Sequence of chain 1.A:
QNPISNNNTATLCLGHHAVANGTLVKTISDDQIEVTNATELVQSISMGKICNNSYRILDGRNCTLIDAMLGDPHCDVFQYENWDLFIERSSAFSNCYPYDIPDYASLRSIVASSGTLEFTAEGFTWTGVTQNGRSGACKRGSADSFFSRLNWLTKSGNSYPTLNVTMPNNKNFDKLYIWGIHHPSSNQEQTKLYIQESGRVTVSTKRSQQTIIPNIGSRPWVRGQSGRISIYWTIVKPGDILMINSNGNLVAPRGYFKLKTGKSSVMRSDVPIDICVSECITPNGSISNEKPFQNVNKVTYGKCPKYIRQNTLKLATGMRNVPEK

The small molecule below binds the protein below.
Small molecule (SMILES): CC(=O)N[C@H]1[C@H](O[C@H]2[C@H](O)[C@@H](NC(C)=O)CO[C@@H]2CO)O[C@H](CO)[C@@H](O[C@@H]2O[C@H](CO[C@H]3O[C@H](CO)[C@@H](O)[C@H](O)[C@@H]3O)[C@@H](O)[C@H](O[C@H]3O[C@H](CO)[C@@H](O)[C@H](O)[C@@H]3O)[C@@H]2O)[C@@H]1O

Binding-site contacts:
Ligand atom C7 contacts residue ASN165 of chain 1.A at 3.4 Å.
Ligand atom C3 contacts residue ASN165 of chain 1.A at 3.7 Å.
Ligand atom N2 contacts residue ASN165 of chain 1.A at 2.8 Å (h-bond).
Ligand atom C2 contacts residue TRP222 of chain 1.E at 4.4 Å (hydrophobic).
Ligand atom O7 contacts residue MET244 of chain 1.A at 3.4 Å.
Ligand atom C4 contacts residue TRP222 of chain 1.E at 4.0 Å (hydrophobic).
Ligand atom C5 contacts residue ASN165 of chain 1.A at 3.6 Å.
Ligand atom C4 contacts residue ASN165 of chain 1.A at 4.2 Å.
Ligand atom C7 contacts residue PRO221 of chain 1.E at 4.4 Å (hydrophobic).
Ligand atom O7 contacts residue TRP222 of chain 1.E at 2.8 Å (h-bond).
Ligand atom C8 contacts residue MET244 of chain 1.A at 3.6 Å (hydrophobic).
Ligand atom O7 contacts residue ARG220 of chain 1.E at 4.2 Å.
Ligand atom C6 contacts residue THR167 of chain 1.A at 4.1 Å.
Ligand atom C2 contacts residue TRP222 of chain 1.E at 4.0 Å (hydrophobic).
Ligand atom C1 contacts residue SER219 of chain 1.E at 4.0 Å.
Ligand atom O4 contacts residue TRP222 of chain 1.E at 4.0 Å.
Ligand atom O7 contacts residue ASN165 of chain 1.A at 3.7 Å.
Ligand atom C5 contacts residue TRP222 of chain 1.E at 4.3 Å (hydrophobic).
Ligand atom O7 contacts residue PRO221 of chain 1.E at 3.4 Å.
Ligand atom C8 contacts residue THR167 of chain 1.A at 4.3 Å.
Ligand atom O6 contacts residue THR167 of chain 1.A at 4.5 Å.
Ligand atom C5 contacts residue MET244 of chain 1.A at 3.9 Å (hydrophobic).
Ligand atom N2 contacts residue TRP222 of chain 1.E at 4.3 Å.
Ligand atom O6 contacts residue TRP222 of chain 1.E at 4.2 Å.
Ligand atom C6 contacts residue MET244 of chain 1.A at 4.0 Å (hydrophobic).
Ligand atom C2 contacts residue ASN165 of chain 1.A at 2.4 Å.
Ligand atom C8 contacts residue SER219 of chain 1.E at 3.5 Å.
Ligand atom O6 contacts residue TRP222 of chain 1.E at 4.4 Å.
Ligand atom C1 contacts residue TRP222 of chain 1.E at 4.0 Å (hydrophobic).
Ligand atom C1 contacts residue ASN165 of chain 1.A at 1.4 Å.
Ligand atom C3 contacts residue TRP222 of chain 1.E at 4.3 Å (hydrophobic).
Ligand atom C8 contacts residue ILE242 of chain 1.A at 3.9 Å (hydrophobic).
Ligand atom O5 contacts residue ASN165 of chain 1.A at 2.3 Å (h-bond).
Ligand atom N2 contacts residue SER219 of chain 1.E at 2.9 Å (h-bond).
Ligand atom O3 contacts residue TRP222 of chain 1.E at 3.6 Å.
Ligand atom C7 contacts residue MET244 of chain 1.A at 3.8 Å (hydrophobic).
Ligand atom C3 contacts residue SER219 of chain 1.E at 4.0 Å.
Ligand atom C7 contacts residue TRP222 of chain 1.E at 3.9 Å (hydrophobic).
Ligand atom C2 contacts residue SER219 of chain 1.E at 3.8 Å.
Ligand atom C7 contacts residue SER219 of chain 1.E at 3.7 Å.

Sequence of chain 1.E:
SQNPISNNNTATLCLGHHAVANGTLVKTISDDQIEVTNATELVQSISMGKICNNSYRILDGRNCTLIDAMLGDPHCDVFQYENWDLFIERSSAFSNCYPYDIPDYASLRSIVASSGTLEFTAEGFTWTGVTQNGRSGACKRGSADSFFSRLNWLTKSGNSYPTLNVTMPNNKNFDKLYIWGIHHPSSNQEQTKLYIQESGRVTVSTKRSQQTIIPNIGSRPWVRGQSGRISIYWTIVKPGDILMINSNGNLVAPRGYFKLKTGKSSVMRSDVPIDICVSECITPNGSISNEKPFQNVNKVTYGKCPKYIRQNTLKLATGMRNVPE